Sequence of chain 1.A:
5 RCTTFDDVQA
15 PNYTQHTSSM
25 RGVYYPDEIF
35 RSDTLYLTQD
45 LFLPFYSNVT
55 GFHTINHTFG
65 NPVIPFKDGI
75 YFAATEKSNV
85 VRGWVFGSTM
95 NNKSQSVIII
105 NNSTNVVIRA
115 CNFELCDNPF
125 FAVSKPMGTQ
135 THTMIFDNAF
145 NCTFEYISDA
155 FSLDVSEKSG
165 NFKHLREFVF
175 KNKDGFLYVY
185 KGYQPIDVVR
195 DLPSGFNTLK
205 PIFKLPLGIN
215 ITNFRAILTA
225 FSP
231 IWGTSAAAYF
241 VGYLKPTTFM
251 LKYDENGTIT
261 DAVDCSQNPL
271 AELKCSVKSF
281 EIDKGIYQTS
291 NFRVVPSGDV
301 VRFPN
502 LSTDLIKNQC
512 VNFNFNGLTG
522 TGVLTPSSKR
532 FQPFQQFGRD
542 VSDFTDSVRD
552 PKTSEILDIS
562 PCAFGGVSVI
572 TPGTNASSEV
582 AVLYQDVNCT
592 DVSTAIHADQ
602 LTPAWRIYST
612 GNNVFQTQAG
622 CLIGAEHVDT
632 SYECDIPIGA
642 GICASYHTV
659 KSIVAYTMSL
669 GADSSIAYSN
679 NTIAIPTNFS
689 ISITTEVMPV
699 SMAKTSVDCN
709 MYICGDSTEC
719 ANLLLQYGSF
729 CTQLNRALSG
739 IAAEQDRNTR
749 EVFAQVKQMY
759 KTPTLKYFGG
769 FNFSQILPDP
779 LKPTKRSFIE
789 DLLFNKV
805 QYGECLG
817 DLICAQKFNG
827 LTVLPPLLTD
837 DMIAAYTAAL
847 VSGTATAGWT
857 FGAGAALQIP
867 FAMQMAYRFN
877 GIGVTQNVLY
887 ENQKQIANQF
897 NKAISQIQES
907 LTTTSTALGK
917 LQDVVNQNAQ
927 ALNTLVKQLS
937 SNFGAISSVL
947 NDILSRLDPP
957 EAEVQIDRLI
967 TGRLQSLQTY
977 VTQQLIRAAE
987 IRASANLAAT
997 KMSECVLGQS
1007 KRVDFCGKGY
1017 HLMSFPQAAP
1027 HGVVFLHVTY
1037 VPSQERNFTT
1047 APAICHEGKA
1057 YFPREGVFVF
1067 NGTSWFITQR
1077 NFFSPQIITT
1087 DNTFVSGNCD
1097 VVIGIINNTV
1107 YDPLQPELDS

Binding-site contacts:
Ligand atom C8 contacts residue LEU818 of chain 1.A at 3.3 Å (hydrophobic).
Ligand atom C1 contacts residue THR591 of chain 1.C at 3.7 Å.
Ligand atom C8 contacts residue CYS820 of chain 1.A at 3.4 Å (hydrophobic).
Ligand atom O6 contacts residue ASN589 of chain 1.C at 4.4 Å.
Ligand atom C1 contacts residue ASN589 of chain 1.C at 1.4 Å.
Ligand atom C7 contacts residue ASN589 of chain 1.C at 3.3 Å.
Ligand atom O5 contacts residue ASN589 of chain 1.C at 2.3 Å (h-bond).
Ligand atom C2 contacts residue ASN589 of chain 1.C at 2.5 Å.
Ligand atom O7 contacts residue CYS820 of chain 1.A at 3.5 Å (h-bond).
Ligand atom C5 contacts residue ASN589 of chain 1.C at 3.6 Å.
Ligand atom O5 contacts residue THR591 of chain 1.C at 3.5 Å.
Ligand atom C8 contacts residue ILE819 of chain 1.A at 4.1 Å (hydrophobic).
Ligand atom C4 contacts residue ASN589 of chain 1.C at 4.2 Å.
Ligand atom C7 contacts residue CYS820 of chain 1.A at 3.9 Å (hydrophobic).
Ligand atom O7 contacts residue ILE819 of chain 1.A at 4.4 Å.
Ligand atom C5 contacts residue THR591 of chain 1.C at 3.7 Å.
Ligand atom C7 contacts residue LEU818 of chain 1.A at 3.8 Å (hydrophobic).
Ligand atom C7 contacts residue GLN617 of chain 1.C at 4.5 Å.
Ligand atom C8 contacts residue GLN617 of chain 1.C at 3.4 Å.
Ligand atom C6 contacts residue THR591 of chain 1.C at 4.2 Å.
Ligand atom N2 contacts residue LEU818 of chain 1.A at 4.2 Å.
Ligand atom O3 contacts residue LEU818 of chain 1.A at 4.5 Å.
Ligand atom O7 contacts residue ASN589 of chain 1.C at 3.3 Å (h-bond).
Ligand atom N2 contacts residue ASN589 of chain 1.C at 2.9 Å (h-bond).
Ligand atom O7 contacts residue LEU818 of chain 1.A at 4.4 Å.
Ligand atom O6 contacts residue THR591 of chain 1.C at 4.3 Å.
Ligand atom C8 contacts residue ASN589 of chain 1.C at 3.9 Å.
Ligand atom C3 contacts residue ASN589 of chain 1.C at 3.8 Å.
Ligand atom O6 contacts residue ASP592 of chain 1.C at 4.3 Å.

This protein binds this small molecule.
Small molecule (SMILES): CC(=O)N[C@H]1[C@H](O[C@H]2[C@H](O)[C@@H](NC(C)=O)CO[C@@H]2CO)O[C@H](CO)[C@@H](O[C@@H]2O[C@H](CO)[C@@H](O)[C@H](O[C@H]3O[C@H](CO)[C@@H](O)[C@H](O)[C@@H]3O)[C@@H]2O)[C@@H]1O

Sequence of chain 1.C:
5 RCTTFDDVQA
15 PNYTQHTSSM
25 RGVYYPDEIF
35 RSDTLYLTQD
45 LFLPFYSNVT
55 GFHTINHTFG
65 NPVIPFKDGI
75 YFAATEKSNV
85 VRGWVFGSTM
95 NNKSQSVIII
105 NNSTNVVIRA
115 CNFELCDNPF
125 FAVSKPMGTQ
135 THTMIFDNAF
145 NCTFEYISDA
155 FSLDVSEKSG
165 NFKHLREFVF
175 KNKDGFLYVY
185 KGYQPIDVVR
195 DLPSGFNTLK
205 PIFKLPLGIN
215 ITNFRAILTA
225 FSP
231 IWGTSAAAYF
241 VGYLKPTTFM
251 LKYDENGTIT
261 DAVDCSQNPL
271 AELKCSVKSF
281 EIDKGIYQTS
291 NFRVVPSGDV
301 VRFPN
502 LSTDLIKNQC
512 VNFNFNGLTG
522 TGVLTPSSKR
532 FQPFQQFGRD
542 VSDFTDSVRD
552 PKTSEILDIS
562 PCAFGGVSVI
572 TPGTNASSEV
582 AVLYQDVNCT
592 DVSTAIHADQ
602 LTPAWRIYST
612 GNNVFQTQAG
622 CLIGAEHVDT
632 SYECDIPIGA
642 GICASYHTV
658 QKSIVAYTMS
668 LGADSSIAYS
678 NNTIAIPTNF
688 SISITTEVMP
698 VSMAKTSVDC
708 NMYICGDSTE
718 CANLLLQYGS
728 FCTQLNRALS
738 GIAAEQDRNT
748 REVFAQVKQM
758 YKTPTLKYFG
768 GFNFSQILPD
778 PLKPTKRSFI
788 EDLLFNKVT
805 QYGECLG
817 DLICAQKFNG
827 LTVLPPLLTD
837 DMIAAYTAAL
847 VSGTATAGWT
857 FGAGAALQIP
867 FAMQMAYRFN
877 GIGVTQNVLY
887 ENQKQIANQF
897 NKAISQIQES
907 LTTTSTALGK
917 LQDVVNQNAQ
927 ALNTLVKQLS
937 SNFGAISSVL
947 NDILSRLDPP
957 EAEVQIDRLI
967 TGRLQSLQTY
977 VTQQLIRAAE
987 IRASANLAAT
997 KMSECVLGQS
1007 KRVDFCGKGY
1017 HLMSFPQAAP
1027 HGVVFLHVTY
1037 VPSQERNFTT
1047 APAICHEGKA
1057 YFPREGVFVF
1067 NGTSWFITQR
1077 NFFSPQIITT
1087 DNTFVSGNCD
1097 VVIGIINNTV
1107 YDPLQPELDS